Sequence of chain 1.F:
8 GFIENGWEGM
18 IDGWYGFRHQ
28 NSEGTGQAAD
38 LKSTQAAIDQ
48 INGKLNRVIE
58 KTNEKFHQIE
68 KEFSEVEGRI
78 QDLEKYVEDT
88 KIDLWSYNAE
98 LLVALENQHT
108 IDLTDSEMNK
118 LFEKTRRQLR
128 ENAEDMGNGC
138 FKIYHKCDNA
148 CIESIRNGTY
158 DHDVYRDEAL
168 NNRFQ

This small molecule binds to this protein.
Small molecule (SMILES): CC(=O)N[C@@H]1[C@@H](O)[C@H](O)[C@@H](CO)O[C@H]1O

Binding-site contacts:
Ligand atom C3 contacts residue ASN154 of chain 1.F at 3.8 Å.
Ligand atom C6 contacts residue ASN154 of chain 1.F at 4.4 Å.
Ligand atom N2 contacts residue GLU150 of chain 1.F at 3.9 Å.
Ligand atom O7 contacts residue ASN154 of chain 1.F at 4.5 Å.
Ligand atom C8 contacts residue ASN154 of chain 1.F at 3.9 Å.
Ligand atom O5 contacts residue ASN154 of chain 1.F at 2.4 Å (h-bond).
Ligand atom C1 contacts residue ASN154 of chain 1.F at 1.4 Å.
Ligand atom C5 contacts residue ASN154 of chain 1.F at 3.7 Å.
Ligand atom O6 contacts residue THR156 of chain 1.F at 3.6 Å.
Ligand atom C2 contacts residue ASN154 of chain 1.F at 2.5 Å.
Ligand atom C7 contacts residue ASN154 of chain 1.F at 3.6 Å.
Ligand atom C4 contacts residue ASN154 of chain 1.F at 4.3 Å.
Ligand atom O6 contacts residue ASN154 of chain 1.F at 4.3 Å.
Ligand atom C7 contacts residue GLU150 of chain 1.F at 4.1 Å.
Ligand atom O5 contacts residue THR156 of chain 1.F at 4.3 Å.
Ligand atom N2 contacts residue ASN154 of chain 1.F at 3.0 Å (h-bond).
Ligand atom O7 contacts residue GLU150 of chain 1.F at 3.8 Å.